Sequence of chain 1.A:
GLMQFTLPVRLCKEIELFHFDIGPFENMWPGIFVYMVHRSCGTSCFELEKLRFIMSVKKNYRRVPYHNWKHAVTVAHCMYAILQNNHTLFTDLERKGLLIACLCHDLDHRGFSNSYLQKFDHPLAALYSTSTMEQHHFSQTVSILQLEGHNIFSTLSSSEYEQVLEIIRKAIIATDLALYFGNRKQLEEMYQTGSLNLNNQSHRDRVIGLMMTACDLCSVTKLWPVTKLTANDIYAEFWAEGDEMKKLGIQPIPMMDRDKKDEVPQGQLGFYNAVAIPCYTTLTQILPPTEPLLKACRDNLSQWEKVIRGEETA

A protein and the small-molecule ligand that binds it are described below.
Small molecule (SMILES): CC[C@H]1C(C)=NN=C(c2ccc(OC)c(OC)c2)c2cc(OC)c(OC)cc21

Binding-site contacts:
Ligand atom O16 contacts residue TYR247 of chain 1.A at 3.5 Å (h-bond).
Ligand atom O25 contacts residue MET267 of chain 1.A at 4.0 Å.
Ligand atom C22 contacts residue PHE283 of chain 1.A at 3.9 Å (hydrophobic).
Ligand atom C22 contacts residue TYR247 of chain 1.A at 3.4 Å (hydrophobic).
Ligand atom C12 contacts residue PHE283 of chain 1.A at 3.7 Å (hydrophobic).
Ligand atom C14 contacts residue PHE283 of chain 1.A at 3.9 Å (hydrophobic).
Ligand atom C12 contacts residue GLN280 of chain 1.A at 4.0 Å.
Ligand atom C14 contacts residue LEU189 of chain 1.A at 3.4 Å (hydrophobic).
Ligand atom O19 contacts residue PHE283 of chain 1.A at 3.7 Å.
Ligand atom C7 contacts residue LEU189 of chain 1.A at 4.0 Å (hydrophobic).
Ligand atom C13 contacts residue MET267 of chain 1.A at 3.7 Å (hydrophobic).
Ligand atom C11 contacts residue LEU189 of chain 1.A at 3.7 Å (hydrophobic).
Ligand atom C11 contacts residue LEU229 of chain 1.A at 3.3 Å (hydrophobic).
Ligand atom C4 contacts residue PHE283 of chain 1.A at 3.6 Å (hydrophobic).
Ligand atom C23 contacts residue GLN280 of chain 1.A at 3.5 Å.
Ligand atom C23 contacts residue VAL232 of chain 1.A at 4.0 Å (hydrophobic).
Ligand atom C3 contacts residue PHE250 of chain 1.A at 4.0 Å (hydrophobic).
Ligand atom C22 contacts residue MET267 of chain 1.A at 3.7 Å (hydrophobic).
Ligand atom C23 contacts residue PHE283 of chain 1.A at 3.7 Å (hydrophobic).
Ligand atom O16 contacts residue PHE283 of chain 1.A at 3.6 Å.
Ligand atom C23 contacts residue ILE246 of chain 1.A at 4.0 Å (hydrophobic).
Ligand atom C9 contacts residue PHE250 of chain 1.A at 4.0 Å (hydrophobic).
Ligand atom C1 contacts residue PHE283 of chain 1.A at 3.7 Å (hydrophobic).
Ligand atom C20 contacts residue MET267 of chain 1.A at 3.7 Å (hydrophobic).
Ligand atom C1 contacts residue PHE250 of chain 1.A at 3.6 Å (hydrophobic).
Ligand atom O19 contacts residue GLN280 of chain 1.A at 3.0 Å (h-bond).
Ligand atom C18 contacts residue ASP228 of chain 1.A at 3.9 Å.
Ligand atom C17 contacts residue HIS79 of chain 1.A at 3.9 Å.
Ligand atom C9 contacts residue GLN280 of chain 1.A at 4.0 Å.
Ligand atom C18 contacts residue LEU229 of chain 1.A at 3.2 Å (hydrophobic).
Ligand atom C2 contacts residue PHE283 of chain 1.A at 3.6 Å (hydrophobic).
Ligand atom C21 contacts residue LEU189 of chain 1.A at 3.9 Å (hydrophobic).
Ligand atom C22 contacts residue GLN280 of chain 1.A at 3.7 Å.
Ligand atom O16 contacts residue GLN280 of chain 1.A at 2.9 Å (h-bond).
Ligand atom N15 contacts residue PHE250 of chain 1.A at 3.7 Å.
Ligand atom C6 contacts residue PHE283 of chain 1.A at 3.6 Å (hydrophobic).
Ligand atom C4 contacts residue PHE250 of chain 1.A at 3.8 Å (hydrophobic).
Ligand atom C10 contacts residue PHE250 of chain 1.A at 4.0 Å (hydrophobic).
Ligand atom N8 contacts residue PHE250 of chain 1.A at 4.0 Å.
Ligand atom C9 contacts residue PHE283 of chain 1.A at 3.4 Å (hydrophobic).